Binding-site contacts:
Ligand atom O3 contacts residue THR129 of chain 1.A at 3.4 Å.
Ligand atom C3 contacts residue ASN115 of chain 1.A at 4.3 Å.
Ligand atom C2 contacts residue SER42 of chain 1.A at 4.1 Å.
Ligand atom O1 contacts residue SER42 of chain 1.A at 4.2 Å.
Ligand atom C1 contacts residue ASP41 of chain 1.A at 4.0 Å.
Ligand atom O3 contacts residue SER130 of chain 1.A at 3.0 Å (h-bond).
Ligand atom O2 contacts residue SER216 of chain 1.A at 3.6 Å.
Ligand atom C4 contacts residue ASN115 of chain 1.A at 3.5 Å.
Ligand atom O4 contacts residue SER42 of chain 1.A at 3.2 Å (h-bond).
Ligand atom C5 contacts residue TYR113 of chain 1.A at 4.1 Å (hydrophobic).
Ligand atom O1 contacts residue THR217 of chain 1.A at 2.4 Å (h-bond).
Ligand atom O4 contacts residue SER216 of chain 1.A at 4.1 Å.
Ligand atom C5 contacts residue SER42 of chain 1.A at 3.6 Å.
Ligand atom C1 contacts residue THR217 of chain 1.A at 3.3 Å.
Ligand atom C4 contacts residue SER130 of chain 1.A at 4.3 Å.
Ligand atom O1 contacts residue HIS25 of chain 1.A at 2.9 Å (h-bond).
Ligand atom O3 contacts residue SER42 of chain 1.A at 3.8 Å.
Ligand atom C2 contacts residue HIS25 of chain 1.A at 3.7 Å.
Ligand atom O3 contacts residue TYR113 of chain 1.A at 3.5 Å (h-bond).
Ligand atom O4 contacts residue ASP41 of chain 1.A at 3.6 Å.
Ligand atom C4 contacts residue SER42 of chain 1.A at 4.2 Å.
Ligand atom C4 contacts residue HIS200 of chain 1.A at 4.2 Å.
Ligand atom C1 contacts residue HIS25 of chain 1.A at 3.7 Å.
Ligand atom O2 contacts residue TYR27 of chain 1.A at 4.3 Å.
Ligand atom C3 contacts residue SER42 of chain 1.A at 3.7 Å.
Ligand atom C1 contacts residue TYR27 of chain 1.A at 4.2 Å (hydrophobic).
Ligand atom O1 contacts residue ASP41 of chain 1.A at 3.3 Å.
Ligand atom C1 contacts residue HIS200 of chain 1.A at 3.6 Å.
Ligand atom O3 contacts residue ASN115 of chain 1.A at 4.3 Å.
Ligand atom C4 contacts residue TYR113 of chain 1.A at 2.9 Å (hydrophobic).
Ligand atom C5 contacts residue THR129 of chain 1.A at 4.3 Å.
Ligand atom C3 contacts residue HIS200 of chain 1.A at 4.0 Å.
Ligand atom C3 contacts residue GLU202 of chain 1.A at 4.3 Å.
Ligand atom C2 contacts residue HIS200 of chain 1.A at 3.9 Å.
Ligand atom C4 contacts residue GLU202 of chain 1.A at 3.1 Å.
Ligand atom O2 contacts residue THR217 of chain 1.A at 3.0 Å (h-bond).
Ligand atom C5 contacts residue SER130 of chain 1.A at 4.1 Å.
Ligand atom C2 contacts residue TYR27 of chain 1.A at 4.4 Å (hydrophobic).
Ligand atom O2 contacts residue HIS200 of chain 1.A at 2.8 Å (h-bond).
Ligand atom C3 contacts residue TYR113 of chain 1.A at 3.8 Å (hydrophobic).

Sequence of chain 1.A:
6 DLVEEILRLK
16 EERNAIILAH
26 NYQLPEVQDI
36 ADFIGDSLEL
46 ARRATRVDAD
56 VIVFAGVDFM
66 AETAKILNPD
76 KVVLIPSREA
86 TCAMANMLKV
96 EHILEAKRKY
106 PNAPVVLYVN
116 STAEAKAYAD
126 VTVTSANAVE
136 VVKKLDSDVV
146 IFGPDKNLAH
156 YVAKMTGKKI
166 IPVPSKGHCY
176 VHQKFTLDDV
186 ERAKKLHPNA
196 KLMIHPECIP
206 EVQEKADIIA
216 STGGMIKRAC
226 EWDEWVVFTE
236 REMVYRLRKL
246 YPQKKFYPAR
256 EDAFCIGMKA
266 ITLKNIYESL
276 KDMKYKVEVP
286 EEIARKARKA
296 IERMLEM

A protein and the small-molecule ligand that binds it are described below.
Small molecule (SMILES): C=C(CC(=O)O)C(=O)O